A protein and the small-molecule ligand that binds it are described below.
Small molecule (SMILES): Nc1ncnc2c1nc(Br)n2[C@@H]1O[C@H](COP(=O)(O)O)[C@@H](O)[C@H]1O

Sequence of chain 1.B:
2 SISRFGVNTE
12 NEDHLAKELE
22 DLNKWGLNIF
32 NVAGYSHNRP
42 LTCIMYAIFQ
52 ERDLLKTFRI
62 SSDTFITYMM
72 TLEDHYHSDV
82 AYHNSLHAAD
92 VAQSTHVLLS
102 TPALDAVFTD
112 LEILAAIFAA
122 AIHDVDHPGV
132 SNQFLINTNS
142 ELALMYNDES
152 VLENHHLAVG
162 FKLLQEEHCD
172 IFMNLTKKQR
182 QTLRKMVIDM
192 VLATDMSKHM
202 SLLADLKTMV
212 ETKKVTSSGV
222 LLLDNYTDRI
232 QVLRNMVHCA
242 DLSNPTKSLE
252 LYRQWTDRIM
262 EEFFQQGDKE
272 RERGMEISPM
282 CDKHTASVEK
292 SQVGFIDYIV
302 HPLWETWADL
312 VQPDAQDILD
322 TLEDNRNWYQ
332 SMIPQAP

Binding-site contacts:
Ligand atom O3P contacts residue ASP242 of chain 1.B at 3.8 Å.
Ligand atom C6 contacts residue PHE296 of chain 1.B at 3.8 Å (hydrophobic).
Ligand atom N9 contacts residue PHE296 of chain 1.B at 3.7 Å.
Ligand atom N7 contacts residue PHE296 of chain 1.B at 3.4 Å.
Ligand atom N1 contacts residue ILE260 of chain 1.B at 3.3 Å.
Ligand atom O2P contacts residue ZN1 of chain 1.F at 3.0 Å.
Ligand atom P contacts residue HIS84 of chain 1.B at 3.4 Å.
Ligand atom N6 contacts residue TYR253 of chain 1.B at 3.7 Å.
Ligand atom C4 contacts residue PHE296 of chain 1.B at 3.5 Å (hydrophobic).
Ligand atom O1P contacts residue ASP242 of chain 1.B at 2.5 Å (salt-bridge).
Ligand atom C2' contacts residue PHE264 of chain 1.B at 3.5 Å (hydrophobic).
Ligand atom C2 contacts residue ASN245 of chain 1.B at 3.4 Å.
Ligand atom O2' contacts residue PHE264 of chain 1.B at 2.9 Å.
Ligand atom O2P contacts residue HIS84 of chain 1.B at 3.1 Å (h-bond).
Ligand atom N6 contacts residue ILE260 of chain 1.B at 3.3 Å.
Ligand atom O3P contacts residue HIS84 of chain 1.B at 3.0 Å (h-bond).
Ligand atom C6 contacts residue ILE260 of chain 1.B at 3.3 Å (hydrophobic).
Ligand atom O3P contacts residue ZN1 of chain 1.G at 2.8 Å.
Ligand atom O3P contacts residue ZN1 of chain 1.F at 3.4 Å.
Ligand atom C8 contacts residue PHE296 of chain 1.B at 3.8 Å (hydrophobic).
Ligand atom O1P contacts residue ZN1 of chain 1.F at 3.9 Å.
Ligand atom O4' contacts residue PHE296 of chain 1.B at 3.7 Å.
Ligand atom BR8 contacts residue PHE264 of chain 1.B at 3.8 Å.
Ligand atom P contacts residue ZN1 of chain 1.F at 3.6 Å.
Ligand atom O1P contacts residue LEU243 of chain 1.B at 3.8 Å.
Ligand atom O2P contacts residue TYR83 of chain 1.B at 3.3 Å.
Ligand atom O2P contacts residue HIS88 of chain 1.B at 3.3 Å (h-bond).
Ligand atom N7 contacts residue GLN293 of chain 1.B at 3.2 Å (h-bond).
Ligand atom C6 contacts residue GLN293 of chain 1.B at 3.8 Å.
Ligand atom O5' contacts residue HIS84 of chain 1.B at 3.5 Å (h-bond).
Ligand atom O2P contacts residue ASP242 of chain 1.B at 3.4 Å (salt-bridge).
Ligand atom N3 contacts residue PHE296 of chain 1.B at 3.9 Å.
Ligand atom C5 contacts residue PHE296 of chain 1.B at 3.4 Å (hydrophobic).
Ligand atom N1 contacts residue ASN245 of chain 1.B at 3.0 Å (h-bond).
Ligand atom C5 contacts residue ILE260 of chain 1.B at 3.9 Å (hydrophobic).
Ligand atom P contacts residue ASP242 of chain 1.B at 3.6 Å.
Ligand atom N6 contacts residue GLN293 of chain 1.B at 2.8 Å (h-bond).
Ligand atom N1 contacts residue TYR83 of chain 1.B at 3.7 Å.
Ligand atom C2 contacts residue TYR83 of chain 1.B at 3.2 Å (hydrophobic).
Ligand atom C5' contacts residue MET197 of chain 1.B at 3.7 Å (hydrophobic).